Binding-site contacts:
Ligand atom O2' contacts residue LYS118 of chain 1.A at 3.0 Å (salt-bridge).
Ligand atom O4' contacts residue ILE35 of chain 1.A at 4.0 Å.
Ligand atom N7 contacts residue GLN109 of chain 1.A at 4.0 Å.
Ligand atom N1 contacts residue ALA56 of chain 1.A at 3.4 Å.
Ligand atom C2 contacts residue MET112 of chain 1.A at 2.9 Å (hydrophobic).
Ligand atom O4' contacts residue VAL43 of chain 1.A at 3.5 Å.
Ligand atom C6 contacts residue ALA56 of chain 1.A at 3.5 Å (hydrophobic).
Ligand atom N3 contacts residue MET112 of chain 1.A at 3.6 Å (h-bond).
Ligand atom N6 contacts residue MET112 of chain 1.A at 4.0 Å.
Ligand atom C6 contacts residue MET112 of chain 1.A at 3.9 Å (hydrophobic).
Ligand atom C5' contacts residue VAL43 of chain 1.A at 4.0 Å (hydrophobic).
Ligand atom C6 contacts residue ASP110 of chain 1.A at 3.8 Å.
Ligand atom O3' contacts residue ASP115 of chain 1.A at 4.1 Å.
Ligand atom C2' contacts residue ASP115 of chain 1.A at 3.5 Å.
Ligand atom C8 contacts residue LEU160 of chain 1.A at 4.1 Å (hydrophobic).
Ligand atom C3' contacts residue LYS118 of chain 1.A at 4.0 Å.
Ligand atom N6 contacts residue LEU160 of chain 1.A at 3.8 Å.
Ligand atom N1 contacts residue MET112 of chain 1.A at 2.9 Å (h-bond).
Ligand atom C2' contacts residue LYS118 of chain 1.A at 3.9 Å.
Ligand atom C5' contacts residue GLY38 of chain 1.A at 3.9 Å.
Ligand atom O3' contacts residue LYS118 of chain 1.A at 3.0 Å (salt-bridge).
Ligand atom N1 contacts residue LEU111 of chain 1.A at 3.8 Å.
Ligand atom C5' contacts residue GLY36 of chain 1.A at 4.0 Å.
Ligand atom N52 contacts residue GLY38 of chain 1.A at 4.0 Å.
Ligand atom N9 contacts residue VAL43 of chain 1.A at 4.0 Å.
Ligand atom C5' contacts residue GLU37 of chain 1.A at 3.3 Å.
Ligand atom N7 contacts residue LEU160 of chain 1.A at 3.9 Å.
Ligand atom N3 contacts residue ILE35 of chain 1.A at 4.0 Å.
Ligand atom C1' contacts residue ILE35 of chain 1.A at 3.9 Å (hydrophobic).
Ligand atom C3' contacts residue ASP115 of chain 1.A at 4.0 Å.
Ligand atom C4' contacts residue GLY36 of chain 1.A at 4.0 Å.
Ligand atom N6 contacts residue GLN109 of chain 1.A at 3.4 Å (h-bond).
Ligand atom N51 contacts residue GLU37 of chain 1.A at 3.6 Å (salt-bridge).
Ligand atom N53 contacts residue LYS58 of chain 1.A at 3.5 Å (salt-bridge).
Ligand atom N1 contacts residue ASP110 of chain 1.A at 3.8 Å.
Ligand atom N6 contacts residue ALA56 of chain 1.A at 3.5 Å.
Ligand atom C2 contacts residue LEU111 of chain 1.A at 3.9 Å (hydrophobic).
Ligand atom N6 contacts residue ASP110 of chain 1.A at 2.9 Å (salt-bridge).
Ligand atom O2' contacts residue ASP115 of chain 1.A at 2.6 Å (salt-bridge).
Ligand atom C2 contacts residue ALA56 of chain 1.A at 4.1 Å (hydrophobic).

Sequence of chain 1.A:
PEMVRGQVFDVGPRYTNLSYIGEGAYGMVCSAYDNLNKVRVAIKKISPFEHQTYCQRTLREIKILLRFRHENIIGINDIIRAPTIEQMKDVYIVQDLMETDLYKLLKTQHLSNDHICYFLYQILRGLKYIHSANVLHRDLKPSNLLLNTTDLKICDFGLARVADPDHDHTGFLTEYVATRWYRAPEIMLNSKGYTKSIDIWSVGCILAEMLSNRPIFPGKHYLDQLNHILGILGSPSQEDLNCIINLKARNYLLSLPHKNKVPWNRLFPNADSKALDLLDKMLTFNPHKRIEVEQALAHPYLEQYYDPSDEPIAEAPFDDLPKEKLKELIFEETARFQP

The small molecule below binds the protein below.
Small molecule (SMILES): [N-]=[N+]=NC[C@H]1O[C@@H](n2cnc3c(N)ncnc32)[C@H](O)[C@@H]1O